A protein and the small-molecule ligand that binds it are described below.
Small molecule (SMILES): OC[C@H]1O[C@H](O[C@H]2[C@H](O)[C@@H](O)[C@@H](O)O[C@@H]2CO)[C@H](O)[C@@H](O)[C@@H]1O

Sequence of chain 1.D:
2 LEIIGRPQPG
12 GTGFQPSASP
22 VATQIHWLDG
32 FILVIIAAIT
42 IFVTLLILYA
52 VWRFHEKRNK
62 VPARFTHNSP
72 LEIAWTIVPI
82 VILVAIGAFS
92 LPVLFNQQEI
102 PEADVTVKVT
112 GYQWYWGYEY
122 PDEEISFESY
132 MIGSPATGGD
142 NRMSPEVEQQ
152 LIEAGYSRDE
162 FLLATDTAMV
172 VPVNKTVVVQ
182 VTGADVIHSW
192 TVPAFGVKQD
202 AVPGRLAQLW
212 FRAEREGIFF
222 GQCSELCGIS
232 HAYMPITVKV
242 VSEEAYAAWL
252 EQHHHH

Binding-site contacts:
Ligand atom C6 contacts residue LEU92 of chain 1.D at 4.2 Å (hydrophobic).
Ligand atom C4 contacts residue PHE96 of chain 1.D at 4.1 Å (hydrophobic).
Ligand atom O1 contacts residue PHE96 of chain 1.D at 4.4 Å.
Ligand atom C2 contacts residue GLU100 of chain 1.D at 3.0 Å.
Ligand atom O5 contacts residue PHE96 of chain 1.D at 3.8 Å.
Ligand atom C1 contacts residue PHE96 of chain 1.D at 3.6 Å (hydrophobic).
Ligand atom O2 contacts residue GLU100 of chain 1.D at 2.8 Å (salt-bridge).
Ligand atom C1 contacts residue GLU100 of chain 1.D at 3.6 Å.
Ligand atom O3 contacts residue GLU100 of chain 1.D at 3.6 Å.
Ligand atom O1 contacts residue GLU100 of chain 1.D at 3.3 Å (salt-bridge).
Ligand atom O6 contacts residue PRO93 of chain 1.D at 3.5 Å.
Ligand atom C2 contacts residue PHE96 of chain 1.D at 3.8 Å (hydrophobic).
Ligand atom C3 contacts residue GLU100 of chain 1.D at 4.1 Å.
Ligand atom C6 contacts residue PRO93 of chain 1.D at 4.0 Å (hydrophobic).
Ligand atom O1 contacts residue ASN97 of chain 1.D at 4.1 Å.
Ligand atom O6 contacts residue LEU92 of chain 1.D at 4.3 Å.
Ligand atom O3 contacts residue PHE96 of chain 1.D at 4.2 Å.
Ligand atom C3 contacts residue PHE96 of chain 1.D at 4.4 Å (hydrophobic).